Sequence of chain 1.B:
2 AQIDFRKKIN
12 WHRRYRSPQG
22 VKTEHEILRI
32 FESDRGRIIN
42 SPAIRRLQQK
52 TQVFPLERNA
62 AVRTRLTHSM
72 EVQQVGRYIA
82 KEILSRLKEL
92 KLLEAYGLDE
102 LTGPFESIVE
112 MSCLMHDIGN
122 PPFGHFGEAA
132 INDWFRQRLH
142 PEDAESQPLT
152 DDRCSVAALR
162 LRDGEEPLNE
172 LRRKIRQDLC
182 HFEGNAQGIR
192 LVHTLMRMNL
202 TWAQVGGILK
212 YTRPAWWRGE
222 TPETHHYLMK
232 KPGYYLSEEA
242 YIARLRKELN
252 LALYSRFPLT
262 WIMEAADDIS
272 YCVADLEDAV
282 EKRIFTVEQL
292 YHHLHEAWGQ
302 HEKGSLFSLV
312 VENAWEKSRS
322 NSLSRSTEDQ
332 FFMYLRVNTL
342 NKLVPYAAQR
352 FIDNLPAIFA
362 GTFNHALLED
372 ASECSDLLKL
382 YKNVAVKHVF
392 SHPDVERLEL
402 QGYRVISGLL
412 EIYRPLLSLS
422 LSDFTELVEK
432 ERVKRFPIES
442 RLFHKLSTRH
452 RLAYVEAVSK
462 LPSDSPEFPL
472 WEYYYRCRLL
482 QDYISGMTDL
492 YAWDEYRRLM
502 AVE

Sequence of chain 1.A:
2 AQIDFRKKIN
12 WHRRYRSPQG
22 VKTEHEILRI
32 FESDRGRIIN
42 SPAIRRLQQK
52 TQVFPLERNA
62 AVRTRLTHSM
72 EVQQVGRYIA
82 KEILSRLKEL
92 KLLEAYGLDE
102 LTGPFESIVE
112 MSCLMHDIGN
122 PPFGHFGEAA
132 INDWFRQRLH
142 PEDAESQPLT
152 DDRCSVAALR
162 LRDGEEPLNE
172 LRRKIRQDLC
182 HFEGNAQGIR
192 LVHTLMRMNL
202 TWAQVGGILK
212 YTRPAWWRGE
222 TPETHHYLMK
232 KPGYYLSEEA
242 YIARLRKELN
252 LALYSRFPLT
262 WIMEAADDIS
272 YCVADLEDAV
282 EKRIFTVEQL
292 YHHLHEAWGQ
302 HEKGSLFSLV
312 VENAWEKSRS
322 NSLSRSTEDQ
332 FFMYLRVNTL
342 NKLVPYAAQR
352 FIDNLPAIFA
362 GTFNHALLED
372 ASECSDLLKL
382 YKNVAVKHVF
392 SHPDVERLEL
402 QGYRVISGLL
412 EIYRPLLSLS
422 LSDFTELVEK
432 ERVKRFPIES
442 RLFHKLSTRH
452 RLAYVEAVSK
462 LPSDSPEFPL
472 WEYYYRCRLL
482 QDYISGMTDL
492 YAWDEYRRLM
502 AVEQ

A protein and the small-molecule ligand that binds it are described below.
Small molecule (SMILES): Nc1nc(=O)c2ncn([C@H]3C[C@H](O)[C@@H](CO[P](=O)(S)OP(=O)(O)OP(=O)(O)O)O3)c2[nH]1

Binding-site contacts:
Ligand atom N3 contacts residue PHE391 of chain 1.A at 3.9 Å.
Ligand atom C3' contacts residue GLN53 of chain 1.A at 3.0 Å.
Ligand atom O3' contacts residue ASP276 of chain 1.A at 2.9 Å (salt-bridge).
Ligand atom C2' contacts residue ASP276 of chain 1.A at 2.7 Å.
Ligand atom O2B contacts residue ASP268 of chain 1.A at 3.7 Å.
Ligand atom C4 contacts residue PHE391 of chain 1.A at 3.9 Å (hydrophobic).
Ligand atom N1 contacts residue GLU400 of chain 1.A at 3.0 Å (salt-bridge).
Ligand atom O3G contacts residue LYS232 of chain 1.A at 3.7 Å.
Ligand atom C2' contacts residue PHE391 of chain 1.A at 3.4 Å (hydrophobic).
Ligand atom O2B contacts residue MG1 of chain 1.G at 2.3 Å.
Ligand atom O3G contacts residue TYR212 of chain 1.A at 3.5 Å (h-bond).
Ligand atom C5 contacts residue PHE391 of chain 1.A at 3.8 Å (hydrophobic).
Ligand atom O2A contacts residue HIS126 of chain 1.A at 3.4 Å (h-bond).
Ligand atom N1 contacts residue PHE391 of chain 1.A at 3.8 Å.
Ligand atom C2 contacts residue PHE391 of chain 1.A at 3.9 Å (hydrophobic).
Ligand atom N2 contacts residue VAL54 of chain 1.A at 3.4 Å (h-bond).
Ligand atom C2 contacts residue GLU400 of chain 1.A at 3.0 Å.
Ligand atom C5' contacts residue TYR272 of chain 1.A at 3.8 Å (hydrophobic).
Ligand atom PB contacts residue TYR272 of chain 1.A at 3.9 Å.
Ligand atom O3A contacts residue TYR272 of chain 1.A at 3.8 Å.
Ligand atom O3G contacts residue LYS211 of chain 1.A at 3.6 Å.
Ligand atom O4' contacts residue GLN53 of chain 1.A at 3.9 Å.
Ligand atom O3B contacts residue MG1 of chain 1.G at 3.3 Å.
Ligand atom N2 contacts residue GLU400 of chain 1.A at 2.4 Å (salt-bridge).
Ligand atom O3' contacts residue GLN53 of chain 1.A at 1.7 Å (h-bond).
Ligand atom C4' contacts residue GLN53 of chain 1.A at 3.5 Å.
Ligand atom O1G contacts residue LYS232 of chain 1.A at 1.9 Å (salt-bridge).
Ligand atom PA contacts residue HIS126 of chain 1.A at 3.9 Å.
Ligand atom O2B contacts residue TYR272 of chain 1.A at 3.2 Å (h-bond).
Ligand atom C3' contacts residue TYR272 of chain 1.A at 3.6 Å (hydrophobic).
Ligand atom PB contacts residue MG1 of chain 1.G at 3.4 Å.
Ligand atom N9 contacts residue PHE391 of chain 1.A at 3.9 Å.
Ligand atom N2 contacts residue VAL396 of chain 1.A at 3.4 Å.
Ligand atom PG contacts residue LYS232 of chain 1.A at 3.3 Å.
Ligand atom O3G contacts residue ASN186 of chain 1.A at 3.9 Å.
Ligand atom C3' contacts residue ASP276 of chain 1.A at 2.9 Å.
Ligand atom C6 contacts residue PHE391 of chain 1.A at 4.0 Å (hydrophobic).
Ligand atom O2B contacts residue ASP269 of chain 1.A at 3.6 Å (salt-bridge).
Ligand atom O2G contacts residue ASN186 of chain 1.A at 3.6 Å (h-bond).
Ligand atom O5' contacts residue HIS126 of chain 1.A at 3.9 Å.